The small molecule below binds the protein below.
Small molecule (SMILES): CC(=O)N[C@@H]1[C@@H](O)[C@H](O)[C@@H](CO)O[C@H]1O

Sequence of chain 1.E:
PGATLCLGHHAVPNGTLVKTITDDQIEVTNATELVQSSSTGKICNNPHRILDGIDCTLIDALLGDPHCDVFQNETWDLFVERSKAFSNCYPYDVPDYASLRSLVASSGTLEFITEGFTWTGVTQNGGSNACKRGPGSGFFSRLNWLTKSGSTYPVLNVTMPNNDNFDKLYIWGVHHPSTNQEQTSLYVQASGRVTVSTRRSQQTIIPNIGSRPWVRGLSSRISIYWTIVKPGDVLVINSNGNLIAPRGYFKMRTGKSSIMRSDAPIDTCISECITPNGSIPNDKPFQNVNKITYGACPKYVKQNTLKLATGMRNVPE

Sequence of chain 1.F:
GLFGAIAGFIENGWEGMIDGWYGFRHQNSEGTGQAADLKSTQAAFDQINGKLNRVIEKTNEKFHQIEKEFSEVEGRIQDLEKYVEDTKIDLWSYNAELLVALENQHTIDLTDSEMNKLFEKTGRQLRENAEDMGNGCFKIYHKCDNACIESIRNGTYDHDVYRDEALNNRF

Binding-site contacts:
Ligand atom C5 contacts residue ASN30 of chain 1.E at 3.7 Å.
Ligand atom C6 contacts residue THR32 of chain 1.E at 4.3 Å.
Ligand atom O6 contacts residue THR310 of chain 1.E at 4.3 Å.
Ligand atom C6 contacts residue THR310 of chain 1.E at 4.5 Å.
Ligand atom C3 contacts residue ASN30 of chain 1.E at 3.8 Å.
Ligand atom O6 contacts residue LEU52 of chain 1.F at 3.6 Å.
Ligand atom C6 contacts residue LEU52 of chain 1.F at 4.2 Å (hydrophobic).
Ligand atom O5 contacts residue ASN30 of chain 1.E at 2.3 Å (h-bond).
Ligand atom C2 contacts residue ASN30 of chain 1.E at 2.5 Å.
Ligand atom N2 contacts residue ASN30 of chain 1.E at 3.0 Å (h-bond).
Ligand atom O5 contacts residue THR310 of chain 1.E at 3.5 Å (h-bond).
Ligand atom O5 contacts residue ALA31 of chain 1.E at 4.4 Å.
Ligand atom C7 contacts residue ASN30 of chain 1.E at 3.4 Å.
Ligand atom O7 contacts residue ASN30 of chain 1.E at 3.4 Å (h-bond).
Ligand atom C4 contacts residue ASN30 of chain 1.E at 4.1 Å.
Ligand atom C1 contacts residue THR310 of chain 1.E at 4.1 Å.
Ligand atom C1 contacts residue ASN30 of chain 1.E at 1.4 Å.